Binding-site contacts:
Ligand atom C5 contacts residue ALA706 of chain 1.G at 3.7 Å (hydrophobic).
Ligand atom C6 contacts residue ALA706 of chain 1.G at 4.4 Å (hydrophobic).
Ligand atom C5 contacts residue ASN1074 of chain 1.G at 3.7 Å.
Ligand atom O6 contacts residue ALA706 of chain 1.G at 4.1 Å.
Ligand atom O7 contacts residue ASN1074 of chain 1.G at 3.4 Å (h-bond).
Ligand atom O5 contacts residue ASN1074 of chain 1.G at 2.4 Å (h-bond).
Ligand atom C7 contacts residue ASN1074 of chain 1.G at 3.4 Å.
Ligand atom C8 contacts residue LYS1073 of chain 1.G at 4.3 Å.
Ligand atom C8 contacts residue GLU1072 of chain 1.G at 3.4 Å.
Ligand atom C1 contacts residue ASN1074 of chain 1.G at 1.5 Å.
Ligand atom C4 contacts residue ASN1074 of chain 1.G at 4.2 Å.
Ligand atom C8 contacts residue ASN1074 of chain 1.G at 4.1 Å.
Ligand atom C1 contacts residue ALA706 of chain 1.G at 4.4 Å (hydrophobic).
Ligand atom C1 contacts residue GLN895 of chain 1.A at 4.3 Å.
Ligand atom N2 contacts residue ASN1074 of chain 1.G at 3.0 Å (h-bond).
Ligand atom O5 contacts residue ALA706 of chain 1.G at 4.3 Å.
Ligand atom C3 contacts residue ASN1074 of chain 1.G at 3.9 Å.
Ligand atom C2 contacts residue ASN1074 of chain 1.G at 2.5 Å.

Sequence of chain 1.G:
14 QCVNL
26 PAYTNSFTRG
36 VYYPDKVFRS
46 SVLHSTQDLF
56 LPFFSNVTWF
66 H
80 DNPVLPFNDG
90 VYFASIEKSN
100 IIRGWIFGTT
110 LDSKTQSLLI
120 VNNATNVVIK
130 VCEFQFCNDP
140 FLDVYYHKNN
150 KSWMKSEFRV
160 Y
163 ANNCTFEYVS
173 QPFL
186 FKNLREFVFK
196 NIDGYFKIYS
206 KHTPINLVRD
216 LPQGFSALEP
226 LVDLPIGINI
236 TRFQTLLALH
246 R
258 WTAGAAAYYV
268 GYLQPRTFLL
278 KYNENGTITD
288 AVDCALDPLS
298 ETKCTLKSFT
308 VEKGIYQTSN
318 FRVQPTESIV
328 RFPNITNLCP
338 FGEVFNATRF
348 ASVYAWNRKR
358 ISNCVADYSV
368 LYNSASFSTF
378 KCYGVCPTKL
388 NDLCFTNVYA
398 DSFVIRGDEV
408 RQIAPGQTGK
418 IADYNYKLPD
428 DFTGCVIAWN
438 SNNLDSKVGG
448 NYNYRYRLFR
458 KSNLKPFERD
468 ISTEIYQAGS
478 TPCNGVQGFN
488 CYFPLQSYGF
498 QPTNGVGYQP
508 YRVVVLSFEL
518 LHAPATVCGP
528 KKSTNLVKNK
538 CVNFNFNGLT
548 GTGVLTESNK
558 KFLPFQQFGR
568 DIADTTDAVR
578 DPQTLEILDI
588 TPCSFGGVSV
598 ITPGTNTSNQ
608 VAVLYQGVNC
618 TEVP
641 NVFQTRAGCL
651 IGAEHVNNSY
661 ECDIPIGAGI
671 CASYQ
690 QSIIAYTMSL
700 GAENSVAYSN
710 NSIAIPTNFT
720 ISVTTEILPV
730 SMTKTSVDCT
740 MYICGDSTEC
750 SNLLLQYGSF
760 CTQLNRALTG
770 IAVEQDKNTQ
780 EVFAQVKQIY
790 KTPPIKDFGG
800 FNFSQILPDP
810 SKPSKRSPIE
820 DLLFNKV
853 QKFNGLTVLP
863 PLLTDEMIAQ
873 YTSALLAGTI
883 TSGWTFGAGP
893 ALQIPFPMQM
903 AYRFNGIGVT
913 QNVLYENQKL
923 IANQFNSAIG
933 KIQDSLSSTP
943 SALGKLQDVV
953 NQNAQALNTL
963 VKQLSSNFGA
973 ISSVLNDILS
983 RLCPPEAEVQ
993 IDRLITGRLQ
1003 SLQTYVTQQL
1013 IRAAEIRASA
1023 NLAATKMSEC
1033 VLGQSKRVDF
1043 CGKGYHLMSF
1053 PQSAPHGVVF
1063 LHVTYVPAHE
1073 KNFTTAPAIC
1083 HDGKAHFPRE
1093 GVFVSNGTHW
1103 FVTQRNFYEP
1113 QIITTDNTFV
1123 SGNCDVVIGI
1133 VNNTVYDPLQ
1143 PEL

A small-molecule ligand and the protein it binds are described below.
Small molecule (SMILES): CC(=O)N[C@@H]1[C@@H](O)[C@H](O)[C@@H](CO)O[C@H]1O

Sequence of chain 1.A:
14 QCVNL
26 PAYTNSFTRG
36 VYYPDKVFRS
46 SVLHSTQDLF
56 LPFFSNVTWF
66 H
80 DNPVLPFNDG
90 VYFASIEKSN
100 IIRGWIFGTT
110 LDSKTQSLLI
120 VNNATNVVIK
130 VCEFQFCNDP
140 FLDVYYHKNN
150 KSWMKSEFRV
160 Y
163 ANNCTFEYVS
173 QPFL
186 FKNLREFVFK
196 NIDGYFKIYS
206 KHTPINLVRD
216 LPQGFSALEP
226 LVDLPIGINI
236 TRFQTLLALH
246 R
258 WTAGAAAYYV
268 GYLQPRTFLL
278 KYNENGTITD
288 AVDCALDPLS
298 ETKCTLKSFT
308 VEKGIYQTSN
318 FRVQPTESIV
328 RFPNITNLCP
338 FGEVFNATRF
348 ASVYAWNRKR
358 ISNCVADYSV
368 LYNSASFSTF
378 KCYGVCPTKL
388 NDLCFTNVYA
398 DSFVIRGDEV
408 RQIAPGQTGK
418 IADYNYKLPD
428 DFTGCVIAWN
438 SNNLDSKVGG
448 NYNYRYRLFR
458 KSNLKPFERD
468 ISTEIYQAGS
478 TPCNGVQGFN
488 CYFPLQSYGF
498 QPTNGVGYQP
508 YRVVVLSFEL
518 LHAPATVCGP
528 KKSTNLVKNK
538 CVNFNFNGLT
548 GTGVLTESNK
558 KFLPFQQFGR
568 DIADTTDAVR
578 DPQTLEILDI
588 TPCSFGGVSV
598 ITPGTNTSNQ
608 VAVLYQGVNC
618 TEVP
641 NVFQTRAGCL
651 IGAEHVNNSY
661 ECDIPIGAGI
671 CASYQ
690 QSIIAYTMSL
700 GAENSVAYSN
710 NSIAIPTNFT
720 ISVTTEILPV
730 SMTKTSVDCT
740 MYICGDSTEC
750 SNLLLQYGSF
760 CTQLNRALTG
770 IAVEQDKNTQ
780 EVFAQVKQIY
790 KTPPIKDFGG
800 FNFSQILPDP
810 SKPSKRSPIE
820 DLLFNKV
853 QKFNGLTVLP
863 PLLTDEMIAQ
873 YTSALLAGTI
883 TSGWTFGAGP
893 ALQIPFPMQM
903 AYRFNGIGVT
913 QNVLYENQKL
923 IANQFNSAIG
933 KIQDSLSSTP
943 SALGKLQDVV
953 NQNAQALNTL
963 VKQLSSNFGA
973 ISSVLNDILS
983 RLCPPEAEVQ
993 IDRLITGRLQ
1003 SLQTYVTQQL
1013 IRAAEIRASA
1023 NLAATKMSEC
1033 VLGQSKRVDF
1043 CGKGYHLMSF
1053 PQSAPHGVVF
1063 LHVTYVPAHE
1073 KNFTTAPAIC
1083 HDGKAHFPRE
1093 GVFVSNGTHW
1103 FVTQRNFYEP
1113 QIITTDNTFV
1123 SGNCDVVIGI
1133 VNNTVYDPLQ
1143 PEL